A protein and the small-molecule ligand that binds it are described below.
Small molecule (SMILES): O=c1ccn([C@@H]2O[C@H](CO[P](=O)(O)O[C@H]3[C@@H](O)[C@H](n4ccc(=O)[nH]c4=O)O[C@@H]3CO[P](=O)(O)O[C@H]3[C@@H](O)[C@H](n4ccc(=O)[nH]c4=O)O[C@@H]3CO[P](=O)(O)O[C@H]3[C@@H](O)[C@H](n4ccc(=O)[nH]c4=O)O[C@@H]3COP(=O)=O)[C@@H](O)[C@H]2O)c(=O)[nH]1

Binding-site contacts:
Ligand atom C4 contacts residue ARG19 of chain 13.A at 3.9 Å.
Ligand atom O2 contacts residue A3 of chain 13.B at 3.2 Å.
Ligand atom C4' contacts residue ARG19 of chain 13.A at 3.7 Å.
Ligand atom O2 contacts residue A2 of chain 13.B at 3.7 Å.
Ligand atom O4 contacts residue A1 of chain 13.B at 3.0 Å (h-bond).
Ligand atom OP1 contacts residue LYS18 of chain 13.A at 3.7 Å.
Ligand atom N3 contacts residue A1 of chain 13.B at 2.7 Å (h-bond).
Ligand atom OP2 contacts residue ARG15 of chain 13.A at 2.5 Å.
Ligand atom P contacts residue ARG15 of chain 13.A at 3.1 Å.
Ligand atom N3 contacts residue A2 of chain 13.B at 3.7 Å.
Ligand atom C2 contacts residue A3 of chain 13.B at 3.5 Å.
Ligand atom O5' contacts residue ARG15 of chain 13.A at 3.6 Å.
Ligand atom C3' contacts residue ARG19 of chain 13.A at 3.4 Å.
Ligand atom OP1 contacts residue MET14 of chain 13.A at 3.8 Å.
Ligand atom N3 contacts residue A3 of chain 13.B at 2.8 Å (h-bond).
Ligand atom O3' contacts residue ARG19 of chain 13.A at 3.6 Å (salt-bridge).
Ligand atom OP1 contacts residue ARG19 of chain 13.A at 4.1 Å.
Ligand atom C5 contacts residue ARG19 of chain 13.A at 2.9 Å.
Ligand atom O4 contacts residue A3 of chain 13.B at 2.8 Å (h-bond).
Ligand atom C3' contacts residue ARG15 of chain 13.A at 3.8 Å.
Ligand atom OP1 contacts residue ARG15 of chain 13.A at 2.5 Å.
Ligand atom C4 contacts residue A3 of chain 13.B at 3.6 Å.
Ligand atom C5' contacts residue ARG15 of chain 13.A at 2.5 Å.
Ligand atom O4' contacts residue ARG19 of chain 13.A at 3.9 Å.
Ligand atom C5' contacts residue ARG19 of chain 13.A at 3.2 Å.
Ligand atom OP2 contacts residue ALA16 of chain 13.A at 4.1 Å.
Ligand atom C2 contacts residue A1 of chain 13.B at 3.1 Å.
Ligand atom C1' contacts residue ARG19 of chain 13.A at 4.3 Å.
Ligand atom P contacts residue ARG19 of chain 13.A at 2.8 Å.
Ligand atom C4' contacts residue ARG15 of chain 13.A at 3.3 Å.
Ligand atom C6 contacts residue ARG19 of chain 13.A at 2.7 Å.
Ligand atom OP2 contacts residue ARG19 of chain 13.A at 2.1 Å (salt-bridge).
Ligand atom N1 contacts residue A3 of chain 13.B at 4.3 Å.
Ligand atom C2 contacts residue A2 of chain 13.B at 3.9 Å.
Ligand atom C4 contacts residue A1 of chain 13.B at 3.4 Å.
Ligand atom N1 contacts residue ARG19 of chain 13.A at 3.9 Å.
Ligand atom O3' contacts residue ARG15 of chain 13.A at 3.1 Å (salt-bridge).
Ligand atom O2 contacts residue A1 of chain 13.B at 2.7 Å (h-bond).
Ligand atom O5' contacts residue ARG19 of chain 13.A at 2.1 Å (salt-bridge).
Ligand atom C2' contacts residue ARG19 of chain 13.A at 3.6 Å.

Sequence of chain 13.A:
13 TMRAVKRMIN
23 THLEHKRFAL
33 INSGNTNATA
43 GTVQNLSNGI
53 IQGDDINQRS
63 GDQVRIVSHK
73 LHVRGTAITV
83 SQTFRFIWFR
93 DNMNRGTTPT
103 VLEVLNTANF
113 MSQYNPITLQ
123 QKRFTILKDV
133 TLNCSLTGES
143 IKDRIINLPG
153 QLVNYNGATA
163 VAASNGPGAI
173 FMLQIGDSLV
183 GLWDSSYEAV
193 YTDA